Sequence of chain 1.A:
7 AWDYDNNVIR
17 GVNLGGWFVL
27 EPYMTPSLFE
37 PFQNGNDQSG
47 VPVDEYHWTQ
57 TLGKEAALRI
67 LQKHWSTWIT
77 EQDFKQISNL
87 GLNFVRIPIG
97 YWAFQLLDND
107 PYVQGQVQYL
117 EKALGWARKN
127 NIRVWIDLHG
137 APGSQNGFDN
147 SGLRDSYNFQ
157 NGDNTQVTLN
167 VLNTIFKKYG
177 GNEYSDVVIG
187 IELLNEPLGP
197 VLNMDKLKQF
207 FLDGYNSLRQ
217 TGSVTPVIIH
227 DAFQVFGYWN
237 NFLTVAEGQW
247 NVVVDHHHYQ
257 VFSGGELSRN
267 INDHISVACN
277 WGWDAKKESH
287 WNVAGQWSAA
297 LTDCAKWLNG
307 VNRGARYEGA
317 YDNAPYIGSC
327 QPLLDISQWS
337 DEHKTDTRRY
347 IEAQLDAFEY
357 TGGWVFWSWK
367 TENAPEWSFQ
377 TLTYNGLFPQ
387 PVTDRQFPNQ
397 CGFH

A small-molecule ligand and the protein it binds are described below.
Small molecule (SMILES): OC[C@H]1O[C@@H](O)[C@H](O)[C@@H](O)[C@@H]1O

Binding-site contacts:
Ligand atom O5 contacts residue PHE258 of chain 1.A at 4.2 Å.
Ligand atom O2 contacts residue TYR255 of chain 1.A at 3.7 Å.
Ligand atom C6 contacts residue PHE258 of chain 1.A at 4.4 Å (hydrophobic).
Ligand atom O6 contacts residue PHE144 of chain 1.A at 3.8 Å.
Ligand atom C2 contacts residue PHE144 of chain 1.A at 4.1 Å (hydrophobic).
Ligand atom C6 contacts residue ARG312 of chain 1.A at 4.4 Å.
Ligand atom C1 contacts residue PHE258 of chain 1.A at 3.6 Å (hydrophobic).
Ligand atom O1 contacts residue PHE229 of chain 1.A at 3.9 Å.
Ligand atom C4 contacts residue PHE258 of chain 1.A at 4.5 Å (hydrophobic).
Ligand atom O3 contacts residue PHE144 of chain 1.A at 4.0 Å.
Ligand atom C3 contacts residue PHE258 of chain 1.A at 4.0 Å (hydrophobic).
Ligand atom C4 contacts residue PHE144 of chain 1.A at 3.9 Å (hydrophobic).
Ligand atom O4 contacts residue PHE258 of chain 1.A at 4.3 Å.
Ligand atom O1 contacts residue PHE258 of chain 1.A at 4.2 Å.
Ligand atom O2 contacts residue PHE258 of chain 1.A at 3.7 Å.
Ligand atom C2 contacts residue GLU192 of chain 1.A at 4.2 Å.
Ligand atom O5 contacts residue PHE144 of chain 1.A at 4.1 Å.
Ligand atom O2 contacts residue GLU192 of chain 1.A at 3.9 Å.
Ligand atom C5 contacts residue PHE258 of chain 1.A at 3.8 Å (hydrophobic).
Ligand atom C2 contacts residue PHE258 of chain 1.A at 4.2 Å (hydrophobic).
Ligand atom O3 contacts residue ASN146 of chain 1.A at 3.6 Å.